Binding-site contacts:
Ligand atom O7 contacts residue ASN360 of chain 1.B at 4.1 Å.
Ligand atom C7 contacts residue ASN361 of chain 1.B at 3.4 Å.
Ligand atom N2 contacts residue ASN361 of chain 1.B at 2.8 Å (h-bond).
Ligand atom C8 contacts residue ASN361 of chain 1.B at 3.8 Å.
Ligand atom C5 contacts residue ASN361 of chain 1.B at 3.7 Å.
Ligand atom C3 contacts residue ASN361 of chain 1.B at 3.7 Å.
Ligand atom C4 contacts residue ASN361 of chain 1.B at 4.2 Å.
Ligand atom O7 contacts residue ASN361 of chain 1.B at 4.3 Å.
Ligand atom C1 contacts residue ASN361 of chain 1.B at 1.4 Å.
Ligand atom C8 contacts residue PRO397 of chain 1.B at 4.0 Å (hydrophobic).
Ligand atom O5 contacts residue ASN361 of chain 1.B at 2.4 Å (h-bond).
Ligand atom O7 contacts residue LEU359 of chain 1.B at 3.8 Å.
Ligand atom C2 contacts residue ASN361 of chain 1.B at 2.4 Å.

A small-molecule ligand and the protein it binds are described below.
Small molecule (SMILES): CC(=O)N[C@H]1[C@H](O[C@H]2[C@H](O)[C@@H](NC(C)=O)CO[C@@H]2CO)O[C@H](CO)[C@@H](O)[C@@H]1O

Sequence of chain 1.B:
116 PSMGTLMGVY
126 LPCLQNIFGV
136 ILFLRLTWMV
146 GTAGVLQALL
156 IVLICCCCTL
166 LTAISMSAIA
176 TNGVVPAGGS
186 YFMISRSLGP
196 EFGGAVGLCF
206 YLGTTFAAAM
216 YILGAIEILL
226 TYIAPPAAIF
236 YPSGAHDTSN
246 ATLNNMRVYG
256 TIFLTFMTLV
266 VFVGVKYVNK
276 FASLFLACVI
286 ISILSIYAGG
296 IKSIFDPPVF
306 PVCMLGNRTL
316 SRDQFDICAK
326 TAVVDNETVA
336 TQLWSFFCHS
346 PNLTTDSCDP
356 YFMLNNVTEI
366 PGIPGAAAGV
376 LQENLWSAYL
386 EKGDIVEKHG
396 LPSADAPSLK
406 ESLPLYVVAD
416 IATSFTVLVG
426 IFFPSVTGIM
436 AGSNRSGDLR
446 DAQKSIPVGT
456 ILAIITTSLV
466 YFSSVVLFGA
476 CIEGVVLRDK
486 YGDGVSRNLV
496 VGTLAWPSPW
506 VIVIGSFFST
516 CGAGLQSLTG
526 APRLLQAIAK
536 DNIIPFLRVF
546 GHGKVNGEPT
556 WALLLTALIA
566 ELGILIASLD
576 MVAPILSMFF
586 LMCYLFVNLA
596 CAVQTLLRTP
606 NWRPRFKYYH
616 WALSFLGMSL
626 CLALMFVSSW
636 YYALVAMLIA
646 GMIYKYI